This protein binds this small molecule.
Small molecule (SMILES): O=c1[nH]c(=O)c2nn[nH]c2[nH]1

Sequence of chain 4.A:
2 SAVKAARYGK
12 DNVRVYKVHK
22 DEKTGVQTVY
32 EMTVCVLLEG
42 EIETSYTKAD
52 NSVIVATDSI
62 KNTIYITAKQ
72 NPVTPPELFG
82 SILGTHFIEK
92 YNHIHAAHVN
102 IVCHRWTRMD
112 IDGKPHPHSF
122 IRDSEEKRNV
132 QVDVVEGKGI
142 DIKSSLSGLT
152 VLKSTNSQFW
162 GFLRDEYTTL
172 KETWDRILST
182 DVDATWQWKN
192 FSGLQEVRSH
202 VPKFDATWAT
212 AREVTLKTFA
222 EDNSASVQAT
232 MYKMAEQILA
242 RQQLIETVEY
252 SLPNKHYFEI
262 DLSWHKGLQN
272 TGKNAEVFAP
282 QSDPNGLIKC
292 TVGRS

Sequence of chain 3.A:
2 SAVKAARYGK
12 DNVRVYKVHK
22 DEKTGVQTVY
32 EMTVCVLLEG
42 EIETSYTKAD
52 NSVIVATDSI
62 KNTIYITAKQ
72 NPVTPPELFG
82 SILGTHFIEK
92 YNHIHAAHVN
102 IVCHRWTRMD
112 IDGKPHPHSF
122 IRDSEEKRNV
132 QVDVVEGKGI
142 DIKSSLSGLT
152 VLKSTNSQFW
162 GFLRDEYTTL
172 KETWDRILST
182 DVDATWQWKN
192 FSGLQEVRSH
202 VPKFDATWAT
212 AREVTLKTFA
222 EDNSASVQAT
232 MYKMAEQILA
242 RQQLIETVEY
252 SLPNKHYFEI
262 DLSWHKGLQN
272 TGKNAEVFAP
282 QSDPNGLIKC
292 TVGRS

Binding-site contacts:
Ligand atom N9 contacts residue PHE160 of chain 3.A at 3.5 Å.
Ligand atom N9 contacts residue THR58 of chain 4.A at 4.1 Å.
Ligand atom C6 contacts residue PHE160 of chain 3.A at 3.5 Å (hydrophobic).
Ligand atom O2 contacts residue GLN229 of chain 3.A at 3.8 Å.
Ligand atom C5 contacts residue THR58 of chain 4.A at 3.9 Å.
Ligand atom C4 contacts residue ARG177 of chain 3.A at 3.8 Å.
Ligand atom O2 contacts residue ARG177 of chain 3.A at 2.8 Å (salt-bridge).
Ligand atom N8 contacts residue THR58 of chain 4.A at 3.3 Å (h-bond).
Ligand atom N7 contacts residue PHE160 of chain 3.A at 3.7 Å.
Ligand atom N8 contacts residue ALA57 of chain 4.A at 3.8 Å.
Ligand atom O2 contacts residue PHE160 of chain 3.A at 3.9 Å.
Ligand atom N1 contacts residue PHE160 of chain 3.A at 3.6 Å.
Ligand atom N1 contacts residue GLN229 of chain 3.A at 3.0 Å (h-bond).
Ligand atom C4 contacts residue PHE160 of chain 3.A at 3.4 Å (hydrophobic).
Ligand atom O2 contacts residue VAL228 of chain 3.A at 2.9 Å (h-bond).
Ligand atom N7 contacts residue THR58 of chain 4.A at 2.8 Å (h-bond).
Ligand atom C2 contacts residue ASN255 of chain 3.A at 3.9 Å.
Ligand atom N7 contacts residue ALA57 of chain 4.A at 3.5 Å.
Ligand atom N8 contacts residue LEU171 of chain 3.A at 3.8 Å.
Ligand atom N3 contacts residue ARG177 of chain 3.A at 3.0 Å (salt-bridge).
Ligand atom N3 contacts residue ASN255 of chain 3.A at 3.3 Å (h-bond).
Ligand atom C2 contacts residue GLN229 of chain 3.A at 3.9 Å.
Ligand atom N8 contacts residue PHE160 of chain 3.A at 3.6 Å.
Ligand atom N3 contacts residue PHE160 of chain 3.A at 3.8 Å.
Ligand atom N9 contacts residue LEU171 of chain 3.A at 4.0 Å.
Ligand atom C2 contacts residue PHE160 of chain 3.A at 3.7 Å (hydrophobic).
Ligand atom C5 contacts residue PHE160 of chain 3.A at 3.4 Å (hydrophobic).
Ligand atom O2 contacts residue ASN255 of chain 3.A at 4.1 Å.
Ligand atom C2 contacts residue VAL228 of chain 3.A at 4.0 Å (hydrophobic).
Ligand atom O2 contacts residue SER227 of chain 3.A at 3.6 Å.
Ligand atom O6 contacts residue ILE55 of chain 4.A at 3.5 Å.
Ligand atom N9 contacts residue ARG177 of chain 3.A at 3.9 Å.
Ligand atom C6 contacts residue GLN229 of chain 3.A at 3.7 Å.
Ligand atom C2 contacts residue ARG177 of chain 3.A at 3.6 Å.
Ligand atom C4 contacts residue ASN255 of chain 3.A at 3.9 Å.
Ligand atom O6 contacts residue PHE160 of chain 3.A at 4.0 Å.
Ligand atom O6 contacts residue GLN229 of chain 3.A at 2.9 Å (h-bond).
Ligand atom O6 contacts residue THR58 of chain 4.A at 3.8 Å.
Ligand atom N8 contacts residue ASP59 of chain 4.A at 3.9 Å.
Ligand atom O6 contacts residue TYR9 of chain 4.A at 3.8 Å.